Binding-site contacts:
Ligand atom C28 contacts residue BNS1 of chain 1.I at 3.7 Å.
Ligand atom C25 contacts residue BNS1 of chain 1.I at 4.0 Å.
Ligand atom O42 contacts residue HIS227 of chain 1.C at 2.6 Å (h-bond).
Ligand atom C24 contacts residue ILE101 of chain 1.C at 3.8 Å (hydrophobic).
Ligand atom F22 contacts residue THR108 of chain 1.C at 3.4 Å.
Ligand atom F22 contacts residue LEU105 of chain 1.C at 3.5 Å.
Ligand atom N15 contacts residue BNS1 of chain 1.I at 2.2 Å (h-bond).
Ligand atom C25 contacts residue HIS227 of chain 1.C at 3.5 Å.
Ligand atom C23 contacts residue BNS1 of chain 1.I at 2.6 Å.
Ligand atom C19 contacts residue LEU105 of chain 1.C at 3.8 Å (hydrophobic).
Ligand atom F40 contacts residue ALA67 of chain 1.C at 3.6 Å.
Ligand atom F20 contacts residue LEU105 of chain 1.C at 3.6 Å.
Ligand atom C34 contacts residue HIS227 of chain 1.C at 3.7 Å.
Ligand atom F40 contacts residue TRP249 of chain 1.C at 3.9 Å.
Ligand atom C26 contacts residue HIS227 of chain 1.C at 3.7 Å.
Ligand atom C19 contacts residue THR108 of chain 1.C at 3.5 Å.
Ligand atom F21 contacts residue MET104 of chain 1.C at 3.4 Å.
Ligand atom F40 contacts residue LEU245 of chain 1.C at 3.6 Å.
Ligand atom F41 contacts residue THR64 of chain 1.C at 3.5 Å.
Ligand atom F20 contacts residue PHE141 of chain 1.C at 3.5 Å.
Ligand atom F37 contacts residue GLN230 of chain 1.C at 3.5 Å.
Ligand atom F41 contacts residue LEU241 of chain 1.C at 3.2 Å.
Ligand atom F21 contacts residue LEU105 of chain 1.C at 3.5 Å.
Ligand atom O42 contacts residue TRP249 of chain 1.C at 3.4 Å.
Ligand atom F40 contacts residue THR64 of chain 1.C at 4.0 Å.
Ligand atom C24 contacts residue BNS1 of chain 1.I at 2.8 Å.
Ligand atom C33 contacts residue HIS227 of chain 1.C at 3.4 Å.
Ligand atom C16 contacts residue THR108 of chain 1.C at 3.5 Å.
Ligand atom F37 contacts residue PHE141 of chain 1.C at 3.7 Å.
Ligand atom F39 contacts residue PHE63 of chain 1.C at 3.8 Å.
Ligand atom C25 contacts residue TRP249 of chain 1.C at 3.8 Å (hydrophobic).
Ligand atom F20 contacts residue ILE145 of chain 1.C at 3.6 Å.
Ligand atom F37 contacts residue HIS227 of chain 1.C at 3.0 Å.
Ligand atom F41 contacts residue PHE60 of chain 1.C at 3.4 Å.
Ligand atom F36 contacts residue LEU234 of chain 1.C at 3.1 Å.
Ligand atom F35 contacts residue LEU234 of chain 1.C at 3.9 Å.
Ligand atom C16 contacts residue BNS1 of chain 1.I at 3.6 Å.
Ligand atom F35 contacts residue LEU137 of chain 1.C at 3.3 Å.
Ligand atom F21 contacts residue THR108 of chain 1.C at 3.1 Å.
Ligand atom F22 contacts residue ILE145 of chain 1.C at 3.0 Å.

The small molecule below binds the protein below.
Small molecule (SMILES): OC(c1ccc(NCC(F)(F)F)cc1)(C(F)(F)F)C(F)(F)F

Sequence of chain 1.C:
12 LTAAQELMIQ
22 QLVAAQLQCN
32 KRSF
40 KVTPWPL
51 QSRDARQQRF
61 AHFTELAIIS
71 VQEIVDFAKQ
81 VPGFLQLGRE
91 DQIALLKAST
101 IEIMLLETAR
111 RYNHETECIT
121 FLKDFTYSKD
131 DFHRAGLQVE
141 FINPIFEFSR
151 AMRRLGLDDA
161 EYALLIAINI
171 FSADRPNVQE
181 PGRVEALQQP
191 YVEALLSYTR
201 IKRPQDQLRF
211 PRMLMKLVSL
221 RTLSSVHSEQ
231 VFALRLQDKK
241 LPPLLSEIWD